Sequence of chain 1.C:
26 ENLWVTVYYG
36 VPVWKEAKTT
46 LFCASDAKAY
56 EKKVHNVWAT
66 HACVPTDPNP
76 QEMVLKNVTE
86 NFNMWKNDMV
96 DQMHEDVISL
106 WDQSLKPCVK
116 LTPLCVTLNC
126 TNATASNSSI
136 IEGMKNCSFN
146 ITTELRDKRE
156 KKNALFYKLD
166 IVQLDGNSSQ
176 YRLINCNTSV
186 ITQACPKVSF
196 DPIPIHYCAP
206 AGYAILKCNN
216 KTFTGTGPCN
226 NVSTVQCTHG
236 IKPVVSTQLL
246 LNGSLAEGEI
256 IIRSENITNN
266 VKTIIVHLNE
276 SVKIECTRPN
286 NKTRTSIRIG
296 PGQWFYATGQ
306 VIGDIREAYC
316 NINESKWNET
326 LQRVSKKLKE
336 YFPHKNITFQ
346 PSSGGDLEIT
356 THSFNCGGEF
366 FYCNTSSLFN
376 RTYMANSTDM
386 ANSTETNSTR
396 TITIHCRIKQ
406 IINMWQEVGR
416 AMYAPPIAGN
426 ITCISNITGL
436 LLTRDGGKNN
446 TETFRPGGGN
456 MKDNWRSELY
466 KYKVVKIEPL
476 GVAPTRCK

Binding-site contacts:
Ligand atom C1 contacts residue THR263 of chain 1.C at 3.4 Å.
Ligand atom O6 contacts residue THR263 of chain 1.C at 3.7 Å.
Ligand atom O5 contacts residue ASN261 of chain 1.C at 2.3 Å (h-bond).
Ligand atom C5 contacts residue ASN264 of chain 1.C at 4.5 Å.
Ligand atom C4 contacts residue ASN261 of chain 1.C at 4.2 Å.
Ligand atom C1 contacts residue ASN261 of chain 1.C at 1.4 Å.
Ligand atom C6 contacts residue ASN264 of chain 1.C at 4.2 Å.
Ligand atom C6 contacts residue THR263 of chain 1.C at 3.6 Å.
Ligand atom N2 contacts residue ASN261 of chain 1.C at 2.9 Å (h-bond).
Ligand atom C2 contacts residue ASN261 of chain 1.C at 2.5 Å.
Ligand atom C7 contacts residue ASN261 of chain 1.C at 3.4 Å.
Ligand atom O6 contacts residue ASN264 of chain 1.C at 3.8 Å.
Ligand atom O5 contacts residue THR263 of chain 1.C at 3.1 Å (h-bond).
Ligand atom C3 contacts residue ASN261 of chain 1.C at 3.8 Å.
Ligand atom C5 contacts residue THR263 of chain 1.C at 3.2 Å.
Ligand atom O5 contacts residue ASN264 of chain 1.C at 3.6 Å.
Ligand atom O7 contacts residue ASN261 of chain 1.C at 3.5 Å (h-bond).
Ligand atom C1 contacts residue ASN264 of chain 1.C at 4.4 Å.
Ligand atom C5 contacts residue ASN261 of chain 1.C at 3.6 Å.

This protein binds this small molecule.
Small molecule (SMILES): CC(=O)N[C@H]1[C@H](O[C@H]2[C@H](O)[C@@H](NC(C)=O)CO[C@@H]2CO)O[C@H](CO)[C@@H](O[C@@H]2O[C@H](CO)[C@@H](O)[C@H](O)[C@@H]2O)[C@@H]1O